The small molecule below binds the protein below.
Small molecule (SMILES): O=P(O)(O)OC[C@H]1O[C@H](O[P](=O)(O)OP(=O)(O)O)[C@H](O)[C@@H]1O

Sequence of chain 1.B:
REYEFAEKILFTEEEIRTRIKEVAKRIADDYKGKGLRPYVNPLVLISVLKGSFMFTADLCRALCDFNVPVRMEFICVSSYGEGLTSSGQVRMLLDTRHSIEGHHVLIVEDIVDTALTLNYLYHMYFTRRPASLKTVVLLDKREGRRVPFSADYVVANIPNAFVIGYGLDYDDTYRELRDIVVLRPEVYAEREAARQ

Binding-site contacts:
Ligand atom C2 contacts residue MN1 of chain 1.H at 3.1 Å.
Ligand atom C3 contacts residue MN1 of chain 1.H at 3.2 Å.
Ligand atom C5 contacts residue ILE113 of chain 1.B at 3.4 Å (hydrophobic).
Ligand atom O3B contacts residue LYS52 of chain 1.B at 3.3 Å (salt-bridge).
Ligand atom O3 contacts residue MN1 of chain 1.H at 2.3 Å.
Ligand atom O5 contacts residue TYR82 of chain 1.B at 3.3 Å.
Ligand atom PB contacts residue MG1 of chain 1.G at 3.4 Å.
Ligand atom C3 contacts residue GLU111 of chain 1.B at 3.4 Å.
Ligand atom P contacts residue THR116 of chain 1.B at 3.4 Å.
Ligand atom C1 contacts residue MN1 of chain 1.H at 3.4 Å.
Ligand atom C2 contacts residue ASP112 of chain 1.B at 3.5 Å.
Ligand atom O2B contacts residue ARG177 of chain 1.B at 3.4 Å (salt-bridge).
Ligand atom O2 contacts residue ASP112 of chain 1.B at 2.6 Å (salt-bridge).
Ligand atom O1B contacts residue ASP171 of chain 1.B at 2.9 Å (salt-bridge).
Ligand atom O1B contacts residue MG1 of chain 1.G at 2.2 Å.
Ligand atom PB contacts residue MN1 of chain 1.H at 3.2 Å.
Ligand atom O3P contacts residue TYR82 of chain 1.B at 2.5 Å (h-bond).
Ligand atom O4 contacts residue TYR82 of chain 1.B at 3.4 Å.
Ligand atom O3A contacts residue MG1 of chain 1.G at 3.5 Å.
Ligand atom O3P contacts residue ASP115 of chain 1.B at 3.5 Å.
Ligand atom O1P contacts residue ALA117 of chain 1.B at 3.0 Å (h-bond).
Ligand atom C4 contacts residue THR119 of chain 1.B at 3.6 Å.
Ligand atom O1 contacts residue MN1 of chain 1.H at 2.6 Å.
Ligand atom O1P contacts residue THR116 of chain 1.B at 3.2 Å (h-bond).
Ligand atom O1B contacts residue ARG177 of chain 1.B at 3.0 Å (salt-bridge).
Ligand atom O1A contacts residue TYR82 of chain 1.B at 2.9 Å (h-bond).
Ligand atom PA contacts residue MG1 of chain 1.G at 3.2 Å.
Ligand atom O3B contacts residue GLY53 of chain 1.B at 2.9 Å (h-bond).
Ligand atom O3A contacts residue MN1 of chain 1.H at 3.3 Å.
Ligand atom O1P contacts residue ASP115 of chain 1.B at 2.9 Å (salt-bridge).
Ligand atom C2 contacts residue ILE113 of chain 1.B at 3.6 Å (hydrophobic).
Ligand atom O2P contacts residue THR119 of chain 1.B at 2.7 Å (h-bond).
Ligand atom O2A contacts residue TYR82 of chain 1.B at 3.4 Å.
Ligand atom O1A contacts residue SER81 of chain 1.B at 2.8 Å (h-bond).
Ligand atom O3B contacts residue MN1 of chain 1.H at 2.2 Å.
Ligand atom O2 contacts residue MN1 of chain 1.H at 2.3 Å.
Ligand atom O3P contacts residue THR116 of chain 1.B at 2.6 Å (h-bond).
Ligand atom O3 contacts residue GLU111 of chain 1.B at 2.6 Å (salt-bridge).
Ligand atom O2B contacts residue LYS52 of chain 1.B at 3.1 Å (salt-bridge).
Ligand atom O2A contacts residue MG1 of chain 1.G at 2.0 Å.